Binding-site contacts:
Ligand atom C3 contacts residue ASN52 of chain 1.B at 3.8 Å.
Ligand atom O7 contacts residue GLN19 of chain 1.B at 4.3 Å.
Ligand atom C6 contacts residue GLN19 of chain 1.B at 3.8 Å.
Ligand atom O4 contacts residue GLN19 of chain 1.B at 4.4 Å.
Ligand atom C4 contacts residue ASN52 of chain 1.B at 4.3 Å.
Ligand atom C1 contacts residue GLN19 of chain 1.B at 3.7 Å.
Ligand atom C5 contacts residue ASN52 of chain 1.B at 3.7 Å.
Ligand atom O7 contacts residue ASN52 of chain 1.B at 4.4 Å.
Ligand atom C1 contacts residue ASN52 of chain 1.B at 1.4 Å.
Ligand atom C5 contacts residue GLN19 of chain 1.B at 3.5 Å.
Ligand atom O6 contacts residue GLN19 of chain 1.B at 2.7 Å (h-bond).
Ligand atom O5 contacts residue GLN19 of chain 1.B at 3.6 Å (h-bond).
Ligand atom O5 contacts residue ASN52 of chain 1.B at 2.4 Å (h-bond).
Ligand atom N2 contacts residue ASN52 of chain 1.B at 2.8 Å (h-bond).
Ligand atom C7 contacts residue ASN52 of chain 1.B at 3.8 Å.
Ligand atom C2 contacts residue ASN52 of chain 1.B at 2.5 Å.

The small molecule below binds the protein below.
Small molecule (SMILES): CC(=O)N[C@H]1[C@H](O[C@H]2[C@H](O)[C@@H](NC(C)=O)CO[C@@H]2CO)O[C@H](CO)[C@@H](O)[C@@H]1O

Sequence of chain 1.B:
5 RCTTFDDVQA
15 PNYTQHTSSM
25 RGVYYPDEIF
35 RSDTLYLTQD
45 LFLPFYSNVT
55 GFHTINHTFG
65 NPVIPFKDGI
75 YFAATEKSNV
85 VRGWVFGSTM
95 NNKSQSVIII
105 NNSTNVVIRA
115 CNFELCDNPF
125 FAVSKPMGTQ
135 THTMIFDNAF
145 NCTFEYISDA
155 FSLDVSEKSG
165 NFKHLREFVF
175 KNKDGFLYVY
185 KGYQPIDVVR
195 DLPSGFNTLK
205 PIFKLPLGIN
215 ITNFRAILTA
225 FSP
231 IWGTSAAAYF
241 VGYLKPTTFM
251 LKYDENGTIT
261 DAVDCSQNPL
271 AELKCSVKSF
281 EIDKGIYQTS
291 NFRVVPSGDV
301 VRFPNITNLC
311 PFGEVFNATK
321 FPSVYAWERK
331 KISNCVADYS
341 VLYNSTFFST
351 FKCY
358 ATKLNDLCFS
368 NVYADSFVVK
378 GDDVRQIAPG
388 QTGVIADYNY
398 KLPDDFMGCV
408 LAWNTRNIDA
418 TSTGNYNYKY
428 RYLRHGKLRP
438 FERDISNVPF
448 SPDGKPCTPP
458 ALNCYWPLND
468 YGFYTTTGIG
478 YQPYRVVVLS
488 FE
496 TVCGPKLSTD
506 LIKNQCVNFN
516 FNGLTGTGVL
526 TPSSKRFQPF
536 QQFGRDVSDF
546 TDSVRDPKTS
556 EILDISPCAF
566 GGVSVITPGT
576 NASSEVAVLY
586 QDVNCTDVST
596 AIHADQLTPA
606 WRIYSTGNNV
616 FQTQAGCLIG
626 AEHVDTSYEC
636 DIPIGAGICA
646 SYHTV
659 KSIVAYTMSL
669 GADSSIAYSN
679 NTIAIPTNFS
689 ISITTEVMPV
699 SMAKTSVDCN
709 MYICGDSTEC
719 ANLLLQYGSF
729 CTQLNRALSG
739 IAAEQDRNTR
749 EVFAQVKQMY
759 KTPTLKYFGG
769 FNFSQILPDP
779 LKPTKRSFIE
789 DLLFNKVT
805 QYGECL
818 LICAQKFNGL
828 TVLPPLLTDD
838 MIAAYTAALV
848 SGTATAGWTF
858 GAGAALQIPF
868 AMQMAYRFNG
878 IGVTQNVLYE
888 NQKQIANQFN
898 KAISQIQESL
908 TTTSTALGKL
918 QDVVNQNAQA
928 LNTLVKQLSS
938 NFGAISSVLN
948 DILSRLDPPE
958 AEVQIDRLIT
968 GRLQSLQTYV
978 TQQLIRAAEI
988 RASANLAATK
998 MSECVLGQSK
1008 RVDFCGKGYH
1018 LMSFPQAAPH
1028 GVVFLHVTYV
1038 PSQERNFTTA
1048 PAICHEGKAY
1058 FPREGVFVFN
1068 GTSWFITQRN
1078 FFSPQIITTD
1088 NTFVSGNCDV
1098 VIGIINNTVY